Binding-site contacts:
Ligand atom C4 contacts residue ILE350 of chain 22.C at 4.2 Å (hydrophobic).
Ligand atom O3' contacts residue MET125 of chain 22.C at 4.3 Å.
Ligand atom OP1 contacts residue THR124 of chain 22.C at 4.0 Å.
Ligand atom C3' contacts residue SER126 of chain 22.C at 4.3 Å.
Ligand atom C8 contacts residue PRO190 of chain 22.C at 4.2 Å (hydrophobic).
Ligand atom O3' contacts residue SER126 of chain 22.C at 3.3 Å.
Ligand atom OP1 contacts residue SER126 of chain 22.C at 2.8 Å (h-bond).
Ligand atom C1' contacts residue ARG180 of chain 22.C at 3.7 Å.
Ligand atom C4' contacts residue SER126 of chain 22.C at 3.4 Å.
Ligand atom N7 contacts residue ILE350 of chain 22.C at 3.8 Å.
Ligand atom C4' contacts residue THR124 of chain 22.C at 3.6 Å.
Ligand atom O4' contacts residue SER126 of chain 22.C at 4.3 Å.
Ligand atom C5' contacts residue SER126 of chain 22.C at 3.9 Å.
Ligand atom O2' contacts residue SER126 of chain 22.C at 3.6 Å (h-bond).
Ligand atom C4' contacts residue PRO190 of chain 22.C at 4.3 Å (hydrophobic).
Ligand atom P contacts residue SER126 of chain 22.C at 3.7 Å.
Ligand atom C2 contacts residue VAL192 of chain 22.C at 3.7 Å (hydrophobic).
Ligand atom C5 contacts residue ILE350 of chain 22.C at 3.6 Å (hydrophobic).
Ligand atom C5' contacts residue THR124 of chain 22.C at 3.5 Å.
Ligand atom OP1 contacts residue LYS73 of chain 22.C at 4.1 Å.
Ligand atom OP1 contacts residue THR124 of chain 22.C at 3.8 Å.
Ligand atom O2' contacts residue THR124 of chain 22.C at 4.1 Å.
Ligand atom C2 contacts residue ARG180 of chain 22.C at 3.6 Å.
Ligand atom O2' contacts residue MET125 of chain 22.C at 3.6 Å.
Ligand atom N6 contacts residue THR349 of chain 22.C at 3.9 Å.
Ligand atom N3 contacts residue ARG180 of chain 22.C at 4.0 Å.
Ligand atom N9 contacts residue PRO190 of chain 22.C at 4.1 Å.
Ligand atom C6 contacts residue ILE350 of chain 22.C at 3.8 Å (hydrophobic).
Ligand atom O4' contacts residue ARG180 of chain 22.C at 4.0 Å.
Ligand atom N3 contacts residue VAL192 of chain 22.C at 3.4 Å.
Ligand atom C1' contacts residue PRO190 of chain 22.C at 3.9 Å (hydrophobic).
Ligand atom O2 contacts residue GLU113 of chain 22.C at 4.2 Å.
Ligand atom O3' contacts residue THR124 of chain 22.C at 4.2 Å.
Ligand atom N6 contacts residue ILE350 of chain 22.C at 4.0 Å.
Ligand atom C4 contacts residue VAL192 of chain 22.C at 3.9 Å (hydrophobic).
Ligand atom O4' contacts residue THR124 of chain 22.C at 4.3 Å.
Ligand atom C8 contacts residue ILE350 of chain 22.C at 4.1 Å (hydrophobic).
Ligand atom O4' contacts residue PRO190 of chain 22.C at 3.2 Å.
Ligand atom O2' contacts residue ARG180 of chain 22.C at 3.9 Å.
Ligand atom N1 contacts residue VAL192 of chain 22.C at 4.0 Å.

The small molecule below binds the protein below.
Small molecule (SMILES): Nc1ccn([C@@H]2O[C@H](CO[P](=O)(O)O[C@H]3[C@@H](O)[C@H](n4ccc(=O)[nH]c4=O)O[C@@H]3CO[P](=O)(O)O[C@H]3[C@@H](O)[C@H](n4ccc(N)nc4=O)O[C@@H]3CO[P](=O)(O)O[C@H]3[C@@H](O)[C@H](n4ccc(=O)[nH]c4=O)O[C@@H]3CO[P](=O)(O)O[C@H]3[C@@H](O)[C@H](n4cnc5c(=O)nc(N)[nH]c54)O[C@@H]3CO[P](=O)(O)O[C@H]3[C@@H](O)[C@H](n4cnc5c(N)ncnc54)O[C@@H]3CO)[C@@H](O)[C@H]2O)c(=O)n1

Sequence of chain 22.C:
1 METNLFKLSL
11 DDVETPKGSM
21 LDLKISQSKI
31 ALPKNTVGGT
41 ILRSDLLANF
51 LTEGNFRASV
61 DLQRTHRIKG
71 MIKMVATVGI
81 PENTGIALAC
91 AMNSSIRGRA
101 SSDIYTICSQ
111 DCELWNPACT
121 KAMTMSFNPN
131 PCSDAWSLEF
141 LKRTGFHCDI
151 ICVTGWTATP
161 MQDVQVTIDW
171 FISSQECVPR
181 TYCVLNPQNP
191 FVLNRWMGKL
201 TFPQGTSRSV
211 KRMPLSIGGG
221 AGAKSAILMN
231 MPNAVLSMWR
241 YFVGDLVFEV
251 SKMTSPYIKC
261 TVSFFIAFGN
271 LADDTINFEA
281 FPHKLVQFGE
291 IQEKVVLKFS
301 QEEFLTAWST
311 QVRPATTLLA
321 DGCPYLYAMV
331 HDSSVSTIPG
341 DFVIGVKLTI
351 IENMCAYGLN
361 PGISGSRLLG